Sequence of chain 1.B:
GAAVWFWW

Binding-site contacts:
Ligand atom C contacts residue ALA5 of chain 1.B at 3.9 Å (hydrophobic).
Ligand atom O contacts residue ALA3 of chain 1.B at 2.9 Å (h-bond).
Ligand atom C contacts residue ALA3 of chain 1.B at 3.8 Å (hydrophobic).
Ligand atom C contacts residue ALA3 of chain 1.B at 4.2 Å (hydrophobic).
Ligand atom O contacts residue GLY2 of chain 1.B at 3.8 Å.
Ligand atom CB contacts residue ALA5 of chain 1.B at 4.0 Å (hydrophobic).
Ligand atom CD2 contacts residue ALA3 of chain 1.B at 4.1 Å (hydrophobic).
Ligand atom CB contacts residue DLE4 of chain 1.B at 4.1 Å.
Ligand atom CA contacts residue ALA3 of chain 1.B at 3.6 Å (hydrophobic).
Ligand atom CA contacts residue FVA1 of chain 1.B at 3.7 Å.
Ligand atom C contacts residue ALA3 of chain 1.B at 3.6 Å (hydrophobic).
Ligand atom CB contacts residue FVA1 of chain 1.B at 3.7 Å.
Ligand atom N contacts residue ALA3 of chain 1.B at 4.2 Å.
Ligand atom CB contacts residue ALA3 of chain 1.B at 4.0 Å (hydrophobic).
Ligand atom O contacts residue DLE4 of chain 1.B at 3.6 Å.
Ligand atom N contacts residue ALA5 of chain 1.B at 2.9 Å (h-bond).
Ligand atom N contacts residue ALA3 of chain 1.B at 2.9 Å (h-bond).
Ligand atom CN contacts residue ALA5 of chain 1.B at 3.8 Å (hydrophobic).
Ligand atom CN contacts residue FVA1 of chain 1.B at 4.2 Å.
Ligand atom CA contacts residue ALA3 of chain 1.B at 3.9 Å (hydrophobic).
Ligand atom N contacts residue DLE4 of chain 1.B at 4.4 Å.
Ligand atom O contacts residue ALA3 of chain 1.B at 3.6 Å.
Ligand atom CA contacts residue FVA1 of chain 1.B at 3.6 Å.
Ligand atom CA contacts residue ALA5 of chain 1.B at 3.8 Å (hydrophobic).
Ligand atom O contacts residue ALA5 of chain 1.B at 2.8 Å (h-bond).
Ligand atom N contacts residue FVA1 of chain 1.B at 2.8 Å (h-bond).
Ligand atom N contacts residue FVA1 of chain 1.B at 4.5 Å.
Ligand atom CA contacts residue DLE4 of chain 1.B at 4.5 Å.
Ligand atom O contacts residue FVA1 of chain 1.B at 2.9 Å (h-bond).
Ligand atom C contacts residue FVA1 of chain 1.B at 3.9 Å.
Ligand atom C contacts residue FVA1 of chain 1.B at 3.6 Å.
Ligand atom CA contacts residue GLY2 of chain 1.B at 4.5 Å.

This small molecule binds to this protein.
Small molecule (SMILES): CC(C)C[C@@H](NC(=O)[C@H](C)NC(=O)CNC(=O)[C@@H](NC=O)C(C)C)C(=O)N[C@@H](C)C(=O)N[C@@H](C(=O)N[C@H](C(=O)N[C@@H](C(=O)N[C@@H](Cc1c[nH]c2ccccc12)C(=O)N[C@H](CC(C)C)C(=O)N[C@@H](Cc1ccccc1)C(=O)N[C@H](CC(C)C)C(=O)N[C@@H](Cc1c[nH]c2ccccc12)C(=O)N[C@H](CC(C)C)C(=O)N[C@@H](Cc1c[nH]c2ccccc12)C(=O)NCCO)C(C)C)C(C)C)C(C)C